A protein and the small-molecule ligand that binds it are described below.
Small molecule (SMILES): CC(=O)N[C@H]1[C@H](O[C@H]2[C@H](O)[C@@H](NC(C)=O)CO[C@@H]2CO)O[C@H](CO)[C@@H](O[C@@H]2O[C@H](CO[C@H]3O[C@H](CO)[C@@H](O)[C@H](O)[C@@H]3O)[C@@H](O)[C@H](O[C@H]3O[C@H](CO)[C@@H](O)[C@H](O)[C@@H]3O)[C@@H]2O)[C@@H]1O

Sequence of chain 1.I:
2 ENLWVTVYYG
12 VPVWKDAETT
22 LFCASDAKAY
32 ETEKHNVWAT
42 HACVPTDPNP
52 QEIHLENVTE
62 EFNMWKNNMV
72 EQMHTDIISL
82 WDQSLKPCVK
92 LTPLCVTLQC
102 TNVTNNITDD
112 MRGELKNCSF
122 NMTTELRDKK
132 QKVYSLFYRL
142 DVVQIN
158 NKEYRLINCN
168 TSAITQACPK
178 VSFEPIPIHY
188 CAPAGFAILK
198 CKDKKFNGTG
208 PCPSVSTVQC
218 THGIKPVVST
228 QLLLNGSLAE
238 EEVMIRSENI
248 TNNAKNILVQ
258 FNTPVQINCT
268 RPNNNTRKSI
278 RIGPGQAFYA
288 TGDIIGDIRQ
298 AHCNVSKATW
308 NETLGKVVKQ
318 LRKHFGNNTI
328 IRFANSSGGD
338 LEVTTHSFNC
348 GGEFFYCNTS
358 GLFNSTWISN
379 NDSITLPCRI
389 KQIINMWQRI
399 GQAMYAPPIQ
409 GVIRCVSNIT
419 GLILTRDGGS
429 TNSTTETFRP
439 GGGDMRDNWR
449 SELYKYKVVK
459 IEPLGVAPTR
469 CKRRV

Binding-site contacts:
Ligand atom O6 contacts residue LYS35 of chain 1.I at 3.3 Å.
Ligand atom C3 contacts residue VAL414 of chain 1.I at 3.6 Å (hydrophobic).
Ligand atom C1 contacts residue ASN232 of chain 1.I at 1.4 Å.
Ligand atom C8 contacts residue LEU231 of chain 1.I at 3.6 Å (hydrophobic).
Ligand atom N2 contacts residue SER415 of chain 1.I at 3.6 Å.
Ligand atom C7 contacts residue ASN232 of chain 1.I at 3.3 Å.
Ligand atom O4 contacts residue LYS35 of chain 1.I at 4.0 Å.
Ligand atom O3 contacts residue CYS413 of chain 1.I at 3.6 Å.
Ligand atom C5 contacts residue VAL414 of chain 1.I at 3.6 Å (hydrophobic).
Ligand atom C8 contacts residue PHE345 of chain 1.I at 4.2 Å (hydrophobic).
Ligand atom C6 contacts residue GLU181 of chain 1.I at 4.2 Å.
Ligand atom C4 contacts residue ASN232 of chain 1.I at 4.2 Å.
Ligand atom C5 contacts residue GLU181 of chain 1.I at 4.1 Å.
Ligand atom C1 contacts residue NAG1 of chain 1.HB at 3.9 Å.
Ligand atom C5 contacts residue ASN232 of chain 1.I at 3.6 Å.
Ligand atom O6 contacts residue ARG412 of chain 1.I at 4.3 Å.
Ligand atom O6 contacts residue SER179 of chain 1.I at 4.2 Å.
Ligand atom O6 contacts residue NAG1 of chain 1.HB at 3.6 Å (h-bond).
Ligand atom C1 contacts residue SER415 of chain 1.I at 3.6 Å.
Ligand atom O5 contacts residue NAG1 of chain 1.HB at 3.2 Å (h-bond).
Ligand atom C6 contacts residue NAG1 of chain 1.HB at 3.4 Å.
Ligand atom O7 contacts residue ASN232 of chain 1.I at 3.3 Å (h-bond).
Ligand atom C5 contacts residue NAG1 of chain 1.HB at 3.5 Å.
Ligand atom O5 contacts residue CYS413 of chain 1.I at 4.1 Å.
Ligand atom C6 contacts residue GLY348 of chain 1.I at 4.1 Å.
Ligand atom O6 contacts residue LYS222 of chain 1.I at 3.8 Å.
Ligand atom C2 contacts residue ASN232 of chain 1.I at 2.5 Å.
Ligand atom O4 contacts residue VAL414 of chain 1.I at 3.9 Å.
Ligand atom C4 contacts residue VAL414 of chain 1.I at 3.9 Å (hydrophobic).
Ligand atom C4 contacts residue LYS35 of chain 1.I at 4.1 Å.
Ligand atom C6 contacts residue GLU181 of chain 1.I at 3.3 Å.
Ligand atom O5 contacts residue ASN232 of chain 1.I at 2.3 Å (h-bond).
Ligand atom C6 contacts residue LYS35 of chain 1.I at 3.8 Å.
Ligand atom O6 contacts residue CYS413 of chain 1.I at 3.8 Å.
Ligand atom C1 contacts residue VAL414 of chain 1.I at 4.1 Å (hydrophobic).
Ligand atom C3 contacts residue ASN232 of chain 1.I at 3.8 Å.
Ligand atom O6 contacts residue GLU181 of chain 1.I at 3.5 Å (salt-bridge).
Ligand atom C2 contacts residue SER415 of chain 1.I at 4.0 Å.
Ligand atom C8 contacts residue ASN346 of chain 1.I at 4.1 Å.
Ligand atom N2 contacts residue ASN232 of chain 1.I at 2.9 Å (h-bond).